The protein below binds the small molecule below.
Small molecule (SMILES): CC(C)=CCC[C@@H](C)[C@H]1CC[C@@]2(C)C3=C(CC[C@]12C)[C@@]1(C)CC[C@H](O)C(C)(C)[C@@H]1CC3

Sequence of chain 1.D:
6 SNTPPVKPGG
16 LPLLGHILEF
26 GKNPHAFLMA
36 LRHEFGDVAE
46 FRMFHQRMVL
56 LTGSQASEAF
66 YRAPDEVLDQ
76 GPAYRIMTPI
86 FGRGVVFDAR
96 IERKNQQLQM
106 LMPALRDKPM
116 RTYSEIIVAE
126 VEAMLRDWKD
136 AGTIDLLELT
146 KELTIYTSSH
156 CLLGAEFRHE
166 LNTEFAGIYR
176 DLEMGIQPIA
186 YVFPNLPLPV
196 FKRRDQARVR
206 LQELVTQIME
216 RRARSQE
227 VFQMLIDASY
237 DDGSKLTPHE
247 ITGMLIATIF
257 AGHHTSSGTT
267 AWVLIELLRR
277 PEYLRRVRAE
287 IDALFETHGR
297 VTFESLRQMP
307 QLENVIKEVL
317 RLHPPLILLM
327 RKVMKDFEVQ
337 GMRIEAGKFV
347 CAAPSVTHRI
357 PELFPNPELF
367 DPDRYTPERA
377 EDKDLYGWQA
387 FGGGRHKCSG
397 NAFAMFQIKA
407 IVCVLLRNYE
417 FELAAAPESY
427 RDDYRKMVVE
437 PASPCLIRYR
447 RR

Binding-site contacts:
Ligand atom C22 contacts residue PHE92 of chain 1.D at 4.0 Å (hydrophobic).
Ligand atom C27 contacts residue LEU322 of chain 1.D at 4.0 Å (hydrophobic).
Ligand atom C21 contacts residue ALA257 of chain 1.D at 3.5 Å (hydrophobic).
Ligand atom C14 contacts residue ALA257 of chain 1.D at 4.0 Å (hydrophobic).
Ligand atom C23 contacts residue PHE92 of chain 1.D at 4.0 Å (hydrophobic).
Ligand atom C20 contacts residue HEM1 of chain 1.K at 3.5 Å.
Ligand atom C19 contacts residue THR254 of chain 1.D at 2.9 Å.
Ligand atom C27 contacts residue TYR186 of chain 1.D at 4.1 Å (hydrophobic).
Ligand atom C27 contacts residue MET433 of chain 1.D at 4.0 Å (hydrophobic).
Ligand atom C27 contacts residue VAL434 of chain 1.D at 3.5 Å (hydrophobic).
Ligand atom C30 contacts residue LEU324 of chain 1.D at 3.6 Å (hydrophobic).
Ligand atom C2 contacts residue MET82 of chain 1.D at 3.8 Å (hydrophobic).
Ligand atom C8 contacts residue LEU322 of chain 1.D at 4.0 Å (hydrophobic).
Ligand atom C11 contacts residue PHE92 of chain 1.D at 3.6 Å (hydrophobic).
Ligand atom O29 contacts residue TYR186 of chain 1.D at 2.9 Å (h-bond).
Ligand atom O29 contacts residue LEU324 of chain 1.D at 2.6 Å (h-bond).
Ligand atom C26 contacts residue TYR186 of chain 1.D at 3.5 Å (hydrophobic).
Ligand atom C8 contacts residue THR261 of chain 1.D at 3.8 Å.
Ligand atom C28 contacts residue TYR186 of chain 1.D at 4.0 Å (hydrophobic).
Ligand atom C18 contacts residue GLN102 of chain 1.D at 3.8 Å.
Ligand atom C14 contacts residue HEM1 of chain 1.K at 4.0 Å.
Ligand atom C18 contacts residue LEU103 of chain 1.D at 3.8 Å (hydrophobic).
Ligand atom C19 contacts residue LEU106 of chain 1.D at 3.9 Å (hydrophobic).
Ligand atom C17 contacts residue ALA253 of chain 1.D at 3.9 Å (hydrophobic).
Ligand atom C15 contacts residue LEU103 of chain 1.D at 3.8 Å (hydrophobic).
Ligand atom C9 contacts residue ALA257 of chain 1.D at 4.0 Å (hydrophobic).
Ligand atom C16 contacts residue ALA253 of chain 1.D at 3.6 Å (hydrophobic).
Ligand atom C22 contacts residue HEM1 of chain 1.K at 4.0 Å.
Ligand atom C26 contacts residue MET82 of chain 1.D at 3.4 Å (hydrophobic).
Ligand atom C28 contacts residue LEU324 of chain 1.D at 3.4 Å (hydrophobic).
Ligand atom C15 contacts residue ALA253 of chain 1.D at 3.8 Å (hydrophobic).
Ligand atom C30 contacts residue TYR79 of chain 1.D at 3.3 Å (hydrophobic).
Ligand atom C19 contacts residue MET250 of chain 1.D at 3.4 Å (hydrophobic).
Ligand atom C31 contacts residue TYR79 of chain 1.D at 3.7 Å (hydrophobic).
Ligand atom C17 contacts residue MET250 of chain 1.D at 4.1 Å (hydrophobic).
Ligand atom C11 contacts residue PHE86 of chain 1.D at 3.7 Å (hydrophobic).
Ligand atom C17 contacts residue THR254 of chain 1.D at 4.0 Å.
Ligand atom C4 contacts residue MET82 of chain 1.D at 3.9 Å (hydrophobic).
Ligand atom C21 contacts residue ALA253 of chain 1.D at 3.7 Å (hydrophobic).
Ligand atom C2 contacts residue TYR79 of chain 1.D at 4.1 Å (hydrophobic).